Sequence of chain 1.A:
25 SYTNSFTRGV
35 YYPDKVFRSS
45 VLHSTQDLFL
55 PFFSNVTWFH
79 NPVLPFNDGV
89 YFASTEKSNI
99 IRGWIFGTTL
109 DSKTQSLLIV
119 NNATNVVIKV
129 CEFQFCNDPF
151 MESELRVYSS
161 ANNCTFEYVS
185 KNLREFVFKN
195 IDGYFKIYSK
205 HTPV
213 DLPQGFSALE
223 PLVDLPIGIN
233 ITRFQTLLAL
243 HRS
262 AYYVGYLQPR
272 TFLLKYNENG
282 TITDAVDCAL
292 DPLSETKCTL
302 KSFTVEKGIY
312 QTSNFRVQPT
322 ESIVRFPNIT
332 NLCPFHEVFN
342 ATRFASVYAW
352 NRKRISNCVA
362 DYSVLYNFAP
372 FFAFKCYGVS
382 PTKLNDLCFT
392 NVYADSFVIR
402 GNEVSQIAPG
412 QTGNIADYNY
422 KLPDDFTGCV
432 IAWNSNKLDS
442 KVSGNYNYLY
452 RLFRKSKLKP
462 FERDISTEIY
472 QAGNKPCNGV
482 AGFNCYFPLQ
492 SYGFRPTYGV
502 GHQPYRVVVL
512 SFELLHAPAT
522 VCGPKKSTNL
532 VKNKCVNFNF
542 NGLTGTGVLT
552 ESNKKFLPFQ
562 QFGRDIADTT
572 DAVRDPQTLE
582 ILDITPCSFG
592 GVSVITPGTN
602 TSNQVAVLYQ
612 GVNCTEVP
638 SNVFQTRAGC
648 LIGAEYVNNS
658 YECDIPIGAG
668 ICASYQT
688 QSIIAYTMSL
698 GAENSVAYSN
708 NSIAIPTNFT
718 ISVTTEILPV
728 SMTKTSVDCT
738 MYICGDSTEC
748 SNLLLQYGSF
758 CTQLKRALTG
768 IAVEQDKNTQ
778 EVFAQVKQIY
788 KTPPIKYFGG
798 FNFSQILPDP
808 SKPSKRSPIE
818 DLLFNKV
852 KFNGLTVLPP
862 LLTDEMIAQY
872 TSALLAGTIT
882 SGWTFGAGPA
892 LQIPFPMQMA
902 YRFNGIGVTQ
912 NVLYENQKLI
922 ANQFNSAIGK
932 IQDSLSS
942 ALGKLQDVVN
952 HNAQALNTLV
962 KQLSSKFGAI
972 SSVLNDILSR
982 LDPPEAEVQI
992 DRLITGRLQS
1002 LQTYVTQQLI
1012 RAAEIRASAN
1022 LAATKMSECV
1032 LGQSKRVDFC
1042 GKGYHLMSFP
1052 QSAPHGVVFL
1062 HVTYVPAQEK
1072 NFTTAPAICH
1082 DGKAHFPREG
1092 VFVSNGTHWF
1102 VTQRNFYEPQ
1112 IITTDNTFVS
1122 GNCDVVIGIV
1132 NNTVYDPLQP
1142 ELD

Binding-site contacts:
Ligand atom O5 contacts residue THR616 of chain 1.A at 4.4 Å.
Ligand atom C4 contacts residue ASN614 of chain 1.A at 4.2 Å.
Ligand atom C3 contacts residue ASN614 of chain 1.A at 3.8 Å.
Ligand atom O5 contacts residue ASN614 of chain 1.A at 2.4 Å (h-bond).
Ligand atom N2 contacts residue GLN642 of chain 1.A at 4.4 Å.
Ligand atom C1 contacts residue ASN614 of chain 1.A at 1.4 Å.
Ligand atom C5 contacts residue ASN614 of chain 1.A at 3.7 Å.
Ligand atom N2 contacts residue ASN614 of chain 1.A at 2.9 Å (h-bond).
Ligand atom C7 contacts residue ASN614 of chain 1.A at 3.9 Å.
Ligand atom C2 contacts residue ASN614 of chain 1.A at 2.5 Å.
Ligand atom C1 contacts residue THR616 of chain 1.A at 4.1 Å.
Ligand atom C8 contacts residue GLN642 of chain 1.A at 4.0 Å.
Ligand atom C8 contacts residue ASN614 of chain 1.A at 4.2 Å.

The protein below binds the small molecule below.
Small molecule (SMILES): CC(=O)N[C@@H]1[C@@H](O)[C@H](O)[C@@H](CO)O[C@H]1O